Sequence of chain 3.A:
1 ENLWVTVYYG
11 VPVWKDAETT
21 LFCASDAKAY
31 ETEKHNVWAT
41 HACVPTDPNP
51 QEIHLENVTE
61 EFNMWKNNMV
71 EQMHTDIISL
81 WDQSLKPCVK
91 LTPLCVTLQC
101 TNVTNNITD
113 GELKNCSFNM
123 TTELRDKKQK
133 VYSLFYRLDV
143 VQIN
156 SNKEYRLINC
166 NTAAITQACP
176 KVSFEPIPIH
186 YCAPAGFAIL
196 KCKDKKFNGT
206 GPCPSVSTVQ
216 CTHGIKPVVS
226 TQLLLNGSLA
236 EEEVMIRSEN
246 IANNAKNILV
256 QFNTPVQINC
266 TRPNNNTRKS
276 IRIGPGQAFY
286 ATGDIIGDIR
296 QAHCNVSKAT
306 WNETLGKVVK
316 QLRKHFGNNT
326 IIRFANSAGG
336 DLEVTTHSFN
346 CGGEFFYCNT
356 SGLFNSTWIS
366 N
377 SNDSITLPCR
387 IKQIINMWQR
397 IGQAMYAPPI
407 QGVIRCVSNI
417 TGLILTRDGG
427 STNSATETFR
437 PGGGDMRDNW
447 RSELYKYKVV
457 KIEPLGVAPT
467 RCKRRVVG

The protein below binds the small molecule below.
Small molecule (SMILES): CC(=O)N[C@H]1[C@H](O[C@H]2[C@H](O)[C@@H](NC(C)=O)CO[C@@H]2CO)O[C@H](CO)[C@@H](O[C@@H]2O[C@H](CO[C@H]3O[C@H](CO[C@H]4O[C@H](CO)[C@@H](O)[C@H](O)[C@@H]4O)[C@@H](O)[C@H](O)[C@@H]3O)[C@@H](O)[C@H](O[C@H]3O[C@H](CO)[C@@H](O)[C@H](O)[C@@H]3O[C@H]3O[C@H](CO)[C@@H](O)[C@H](O)[C@@H]3O[C@H]3O[C@H](CO)[C@@H](O)[C@H](O)[C@@H]3O)[C@@H]2O)[C@@H]1O

Binding-site contacts:
Ligand atom O6 contacts residue GLY347 of chain 3.A at 3.5 Å (h-bond).
Ligand atom C4 contacts residue GLU33 of chain 3.A at 3.2 Å.
Ligand atom N2 contacts residue VAL413 of chain 3.A at 3.8 Å.
Ligand atom O3 contacts residue VAL413 of chain 3.A at 4.0 Å.
Ligand atom C3 contacts residue VAL413 of chain 3.A at 3.1 Å (hydrophobic).
Ligand atom C5 contacts residue NAG1 of chain 3.R at 3.8 Å.
Ligand atom C5 contacts residue VAL413 of chain 3.A at 3.7 Å (hydrophobic).
Ligand atom N2 contacts residue LEU230 of chain 3.A at 3.9 Å.
Ligand atom C2 contacts residue VAL413 of chain 3.A at 3.7 Å (hydrophobic).
Ligand atom C3 contacts residue GLU33 of chain 3.A at 3.8 Å.
Ligand atom C1 contacts residue SER414 of chain 3.A at 3.9 Å.
Ligand atom O3 contacts residue GLU33 of chain 3.A at 3.2 Å.
Ligand atom N2 contacts residue SER414 of chain 3.A at 3.1 Å (h-bond).
Ligand atom O6 contacts residue SER178 of chain 3.A at 3.5 Å.
Ligand atom O4 contacts residue VAL413 of chain 3.A at 4.0 Å.
Ligand atom O7 contacts residue ASN231 of chain 3.A at 4.0 Å.
Ligand atom O5 contacts residue ASN231 of chain 3.A at 2.4 Å (h-bond).
Ligand atom C6 contacts residue NAG1 of chain 3.R at 3.2 Å.
Ligand atom C6 contacts residue SER178 of chain 3.A at 3.7 Å.
Ligand atom C2 contacts residue SER414 of chain 3.A at 3.9 Å.
Ligand atom C6 contacts residue THR32 of chain 3.A at 3.2 Å.
Ligand atom C1 contacts residue ASN231 of chain 3.A at 1.4 Å.
Ligand atom O4 contacts residue GLU33 of chain 3.A at 2.3 Å (salt-bridge).
Ligand atom C7 contacts residue SER414 of chain 3.A at 4.0 Å.
Ligand atom C6 contacts residue GLU33 of chain 3.A at 3.5 Å.
Ligand atom O6 contacts residue THR32 of chain 3.A at 2.8 Å (h-bond).
Ligand atom C4 contacts residue VAL413 of chain 3.A at 3.8 Å (hydrophobic).
Ligand atom O6 contacts residue GLU33 of chain 3.A at 3.5 Å.
Ligand atom O5 contacts residue NAG1 of chain 3.R at 3.0 Å (h-bond).
Ligand atom O4 contacts residue SER178 of chain 3.A at 3.4 Å (h-bond).
Ligand atom O7 contacts residue PRO181 of chain 3.A at 3.9 Å.
Ligand atom N2 contacts residue ASN231 of chain 3.A at 2.7 Å (h-bond).
Ligand atom C7 contacts residue ASN231 of chain 3.A at 3.6 Å.
Ligand atom C5 contacts residue ASN231 of chain 3.A at 3.7 Å.
Ligand atom O4 contacts residue GLU180 of chain 3.A at 3.8 Å.
Ligand atom O6 contacts residue NAG1 of chain 3.R at 3.6 Å (h-bond).
Ligand atom C8 contacts residue SER414 of chain 3.A at 4.0 Å.
Ligand atom C2 contacts residue ASN231 of chain 3.A at 2.3 Å.
Ligand atom C3 contacts residue ASN231 of chain 3.A at 3.7 Å.
Ligand atom C1 contacts residue VAL413 of chain 3.A at 3.6 Å (hydrophobic).